Sequence of chain 1.P:
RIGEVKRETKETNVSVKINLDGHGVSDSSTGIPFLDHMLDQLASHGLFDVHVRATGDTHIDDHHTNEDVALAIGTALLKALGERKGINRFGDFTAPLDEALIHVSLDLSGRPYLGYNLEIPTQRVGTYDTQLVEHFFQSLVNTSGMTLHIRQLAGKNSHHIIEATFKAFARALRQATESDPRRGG

Sequence of chain 1.G:
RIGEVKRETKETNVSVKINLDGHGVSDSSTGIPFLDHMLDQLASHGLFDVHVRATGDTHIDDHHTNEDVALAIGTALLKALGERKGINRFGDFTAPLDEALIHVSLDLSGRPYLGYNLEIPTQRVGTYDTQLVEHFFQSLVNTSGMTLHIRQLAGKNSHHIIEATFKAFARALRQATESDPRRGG

This small molecule binds to this protein.
Small molecule (SMILES): O=P(O)(O)C[C@H](O)Cn1cncn1

Sequence of chain 1.N:
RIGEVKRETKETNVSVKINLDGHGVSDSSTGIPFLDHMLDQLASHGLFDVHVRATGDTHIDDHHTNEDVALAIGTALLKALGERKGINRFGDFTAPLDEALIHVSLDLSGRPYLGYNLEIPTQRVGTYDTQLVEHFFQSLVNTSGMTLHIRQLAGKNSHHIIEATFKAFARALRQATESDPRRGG

Binding-site contacts:
Ligand atom O12 contacts residue ARG119 of chain 1.N at 3.6 Å.
Ligand atom N4 contacts residue MN1 of chain 1.SA at 2.7 Å.
Ligand atom N2 contacts residue MN1 of chain 1.SB at 3.4 Å.
Ligand atom C5 contacts residue GLU75 of chain 1.G at 3.7 Å.
Ligand atom C5 contacts residue GLU171 of chain 1.P at 3.5 Å.
Ligand atom C3 contacts residue MN1 of chain 1.SA at 3.7 Å.
Ligand atom N2 contacts residue HIS72 of chain 1.G at 3.8 Å.
Ligand atom N1 contacts residue HIS167 of chain 1.P at 3.5 Å (h-bond).
Ligand atom N2 contacts residue GLU171 of chain 1.P at 3.9 Å.
Ligand atom N4 contacts residue HIS168 of chain 1.P at 3.3 Å (h-bond).
Ligand atom N1 contacts residue HIS72 of chain 1.G at 3.8 Å.
Ligand atom C5 contacts residue HIS168 of chain 1.P at 3.4 Å.
Ligand atom C6 contacts residue GLU171 of chain 1.P at 4.1 Å.
Ligand atom C5 contacts residue HIS71 of chain 1.G at 3.2 Å.
Ligand atom O11 contacts residue ARG97 of chain 1.N at 4.0 Å.
Ligand atom O13 contacts residue HIS45 of chain 1.P at 4.0 Å.
Ligand atom C5 contacts residue MN1 of chain 1.SA at 3.7 Å.
Ligand atom N1 contacts residue GLU171 of chain 1.P at 2.7 Å (salt-bridge).
Ligand atom O13 contacts residue GLU171 of chain 1.P at 2.4 Å (salt-bridge).
Ligand atom P9 contacts residue ARG97 of chain 1.N at 3.8 Å.
Ligand atom C7 contacts residue MN1 of chain 1.SB at 4.0 Å.
Ligand atom C5 contacts residue HIS167 of chain 1.P at 3.4 Å.
Ligand atom O12 contacts residue ARG97 of chain 1.N at 3.6 Å (salt-bridge).
Ligand atom O12 contacts residue LYS175 of chain 1.P at 2.7 Å (salt-bridge).
Ligand atom C6 contacts residue MN1 of chain 1.SB at 3.3 Å.
Ligand atom O11 contacts residue ARG119 of chain 1.N at 3.5 Å (salt-bridge).
Ligand atom N1 contacts residue MN1 of chain 1.SB at 2.6 Å.
Ligand atom C6 contacts residue HIS72 of chain 1.G at 3.6 Å.
Ligand atom C3 contacts residue GLU75 of chain 1.G at 2.7 Å.
Ligand atom O10 contacts residue ARG97 of chain 1.N at 3.3 Å (salt-bridge).
Ligand atom N2 contacts residue GLU75 of chain 1.G at 3.9 Å.
Ligand atom N4 contacts residue HIS71 of chain 1.G at 2.8 Å (h-bond).
Ligand atom N4 contacts residue GLU75 of chain 1.G at 2.5 Å (salt-bridge).
Ligand atom N1 contacts residue HIS71 of chain 1.G at 4.0 Å.
Ligand atom O13 contacts residue MN1 of chain 1.SB at 3.5 Å.
Ligand atom C5 contacts residue MN1 of chain 1.SB at 3.7 Å.
Ligand atom O13 contacts residue GLN49 of chain 1.P at 4.0 Å.
Ligand atom C3 contacts residue HIS71 of chain 1.G at 3.8 Å.
Ligand atom C5 contacts residue LEU105 of chain 1.P at 3.9 Å (hydrophobic).
Ligand atom C7 contacts residue GLU171 of chain 1.P at 3.5 Å.